Sequence of chain 1.D:
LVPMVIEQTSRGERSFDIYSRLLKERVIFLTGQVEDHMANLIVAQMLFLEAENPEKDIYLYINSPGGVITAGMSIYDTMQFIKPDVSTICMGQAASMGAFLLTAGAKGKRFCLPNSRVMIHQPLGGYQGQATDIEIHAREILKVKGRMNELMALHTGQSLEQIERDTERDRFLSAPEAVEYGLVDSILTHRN

Binding-site contacts:
Ligand atom O contacts residue ARG191 of chain 1.D at 3.0 Å (salt-bridge).
Ligand atom CG1 contacts residue ALA51 of chain 1.C at 3.7 Å (hydrophobic).
Ligand atom CE2 contacts residue LEU47 of chain 1.C at 4.0 Å (hydrophobic).
Ligand atom CE1 contacts residue PHE81 of chain 1.C at 3.6 Å (hydrophobic).
Ligand atom O contacts residue LEU47 of chain 1.C at 3.7 Å.
Ligand atom CA contacts residue TYR59 of chain 1.D at 4.0 Å (hydrophobic).
Ligand atom CA contacts residue ALA51 of chain 1.C at 3.9 Å (hydrophobic).
Ligand atom CE2 contacts residue TYR61 of chain 1.D at 4.0 Å (hydrophobic).
Ligand atom CG1 contacts residue ALA51 of chain 1.C at 3.9 Å (hydrophobic).
Ligand atom CD1 contacts residue ARG21 of chain 1.D at 3.6 Å.
Ligand atom O contacts residue ARG191 of chain 1.D at 3.4 Å (salt-bridge).
Ligand atom CG2 contacts residue LEU47 of chain 1.C at 3.4 Å (hydrophobic).
Ligand atom CA contacts residue ARG191 of chain 1.D at 3.9 Å.
Ligand atom N contacts residue TYR61 of chain 1.D at 2.6 Å (h-bond).
Ligand atom CD1 contacts residue PHE81 of chain 1.C at 3.5 Å (hydrophobic).
Ligand atom CZ contacts residue THR78 of chain 1.C at 3.8 Å.
Ligand atom CA contacts residue TYR61 of chain 1.D at 3.8 Å (hydrophobic).
Ligand atom CA contacts residue ARG191 of chain 1.D at 4.0 Å.
Ligand atom C contacts residue ARG191 of chain 1.D at 4.0 Å.
Ligand atom CG2 contacts residue PHE48 of chain 1.C at 3.8 Å (hydrophobic).
Ligand atom CA contacts residue TYR61 of chain 1.D at 3.0 Å (hydrophobic).
Ligand atom C contacts residue PRO54 of chain 1.C at 3.7 Å (hydrophobic).
Ligand atom CG2 contacts residue ARG191 of chain 1.D at 4.0 Å.
Ligand atom CG1 contacts residue GLU25 of chain 1.D at 3.9 Å.
Ligand atom O contacts residue PHE81 of chain 1.C at 3.8 Å.
Ligand atom O contacts residue ARG191 of chain 1.D at 3.0 Å (salt-bridge).
Ligand atom CG2 contacts residue LEU22 of chain 1.D at 4.0 Å (hydrophobic).
Ligand atom CA contacts residue GLU25 of chain 1.D at 3.7 Å.
Ligand atom CZ contacts residue LEU113 of chain 1.D at 4.0 Å (hydrophobic).
Ligand atom CB contacts residue ILE89 of chain 1.D at 3.7 Å (hydrophobic).
Ligand atom CD1 contacts residue GLU25 of chain 1.D at 3.6 Å.
Ligand atom C contacts residue TYR61 of chain 1.D at 3.3 Å (hydrophobic).
Ligand atom CB contacts residue TYR61 of chain 1.D at 3.8 Å (hydrophobic).
Ligand atom CZ contacts residue LEU47 of chain 1.C at 4.0 Å (hydrophobic).
Ligand atom C contacts residue ARG191 of chain 1.D at 4.0 Å.
Ligand atom CE2 contacts residue MET91 of chain 1.D at 3.6 Å (hydrophobic).
Ligand atom O contacts residue LYS83 of chain 1.C at 3.2 Å (salt-bridge).
Ligand atom CB contacts residue LEU188 of chain 1.D at 3.9 Å (hydrophobic).
Ligand atom O contacts residue ALA51 of chain 1.C at 3.8 Å.
Ligand atom CD2 contacts residue TYR61 of chain 1.D at 3.6 Å (hydrophobic).

Sequence of chain 1.C:
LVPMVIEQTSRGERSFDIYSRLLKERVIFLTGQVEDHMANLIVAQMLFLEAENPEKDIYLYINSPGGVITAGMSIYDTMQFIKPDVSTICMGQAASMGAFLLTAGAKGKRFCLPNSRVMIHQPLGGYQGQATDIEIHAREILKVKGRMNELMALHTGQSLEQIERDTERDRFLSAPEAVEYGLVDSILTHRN

This small molecule binds to this protein.
Small molecule (SMILES): CC[C@H](C)[C@H](NC(=O)CN)C(=O)NCC(=O)N[C@@H](Cc1ccccc1)C(=O)NCC(=O)N[C@@H](C)C(=O)N[C@H](C(=O)N[C@H](C(=O)N[C@@H](C)C=O)C(C)C)[C@@H](C)O